Binding-site contacts:
Ligand atom C19 contacts residue LEU76 of chain 1.A at 3.6 Å (hydrophobic).
Ligand atom O contacts residue ALA75 of chain 1.A at 3.0 Å (h-bond).
Ligand atom C19 contacts residue LEU438 of chain 1.A at 3.1 Å (hydrophobic).
Ligand atom C18 contacts residue LEU438 of chain 1.A at 3.7 Å (hydrophobic).
Ligand atom C16 contacts residue MET186 of chain 1.A at 3.8 Å (hydrophobic).
Ligand atom CE3 contacts residue ARG48 of chain 1.A at 3.4 Å.
Ligand atom C12 contacts residue ALA75 of chain 1.A at 3.8 Å (hydrophobic).
Ligand atom NE1 contacts residue ARG48 of chain 1.A at 3.7 Å.
Ligand atom O contacts residue SER73 of chain 1.A at 3.4 Å.
Ligand atom C contacts residue GLN74 of chain 1.A at 3.3 Å.
Ligand atom OXT contacts residue SER73 of chain 1.A at 3.5 Å.
Ligand atom C14 contacts residue ALA75 of chain 1.A at 3.7 Å (hydrophobic).
Ligand atom C10 contacts residue MET355 of chain 1.A at 3.5 Å (hydrophobic).
Ligand atom C8 contacts residue VAL27 of chain 1.A at 3.6 Å (hydrophobic).
Ligand atom CB contacts residue TYR52 of chain 1.A at 3.8 Å (hydrophobic).
Ligand atom C20 contacts residue PHE88 of chain 1.A at 3.5 Å (hydrophobic).
Ligand atom CD1 contacts residue ARG48 of chain 1.A at 3.7 Å.
Ligand atom CD2 contacts residue ARG48 of chain 1.A at 3.4 Å.
Ligand atom CG contacts residue ARG48 of chain 1.A at 3.5 Å.
Ligand atom C16 contacts residue LEU438 of chain 1.A at 3.5 Å (hydrophobic).
Ligand atom C19 contacts residue VAL79 of chain 1.A at 3.8 Å (hydrophobic).
Ligand atom CD1 contacts residue LEU21 of chain 1.A at 3.6 Å (hydrophobic).
Ligand atom CZ3 contacts residue GLN74 of chain 1.A at 3.3 Å.
Ligand atom CE2 contacts residue ARG48 of chain 1.A at 3.5 Å.
Ligand atom C5 contacts residue PRO26 of chain 1.A at 3.7 Å (hydrophobic).
Ligand atom O contacts residue GLN74 of chain 1.A at 3.2 Å (h-bond).
Ligand atom CZ3 contacts residue ARG48 of chain 1.A at 3.4 Å.
Ligand atom C3 contacts residue LEU30 of chain 1.A at 3.6 Å (hydrophobic).
Ligand atom C contacts residue SER73 of chain 1.A at 3.6 Å.
Ligand atom CZ2 contacts residue LEU189 of chain 1.A at 3.4 Å (hydrophobic).
Ligand atom CB contacts residue ARG48 of chain 1.A at 3.7 Å.
Ligand atom CH2 contacts residue ARG48 of chain 1.A at 3.7 Å.
Ligand atom OXT contacts residue GLN74 of chain 1.A at 2.8 Å (h-bond).
Ligand atom NE1 contacts residue LEU189 of chain 1.A at 3.6 Å.
Ligand atom C15 contacts residue LEU438 of chain 1.A at 3.5 Å (hydrophobic).
Ligand atom O1 contacts residue TYR52 of chain 1.A at 2.6 Å (h-bond).
Ligand atom C20 contacts residue LEU438 of chain 1.A at 3.4 Å (hydrophobic).
Ligand atom C1 contacts residue TYR52 of chain 1.A at 3.7 Å (hydrophobic).
Ligand atom CE3 contacts residue GLN74 of chain 1.A at 3.4 Å.
Ligand atom CH2 contacts residue GLN74 of chain 1.A at 3.6 Å.

Sequence of chain 1.A:
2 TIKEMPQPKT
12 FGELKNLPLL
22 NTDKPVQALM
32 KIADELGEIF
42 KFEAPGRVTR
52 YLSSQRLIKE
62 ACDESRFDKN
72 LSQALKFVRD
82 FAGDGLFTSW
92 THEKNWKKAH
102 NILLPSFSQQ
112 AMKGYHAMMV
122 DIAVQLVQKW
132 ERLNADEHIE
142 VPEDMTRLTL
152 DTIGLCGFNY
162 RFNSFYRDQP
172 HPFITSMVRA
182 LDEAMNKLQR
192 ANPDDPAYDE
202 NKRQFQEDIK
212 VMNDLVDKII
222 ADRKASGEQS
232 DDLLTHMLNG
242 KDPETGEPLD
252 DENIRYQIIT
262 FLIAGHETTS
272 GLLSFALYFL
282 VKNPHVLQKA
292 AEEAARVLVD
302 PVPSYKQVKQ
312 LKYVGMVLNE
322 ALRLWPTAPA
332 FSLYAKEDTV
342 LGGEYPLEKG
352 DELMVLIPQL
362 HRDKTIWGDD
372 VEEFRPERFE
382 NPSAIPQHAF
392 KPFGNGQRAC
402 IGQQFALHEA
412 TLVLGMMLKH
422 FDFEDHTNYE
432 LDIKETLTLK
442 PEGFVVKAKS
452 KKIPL

The protein below binds the small molecule below.
Small molecule (SMILES): CC(C)C1=CC2=CC[C@@H]3[C@](C)(CCC[C@@]3(C)C(=O)N[C@@H](Cc3c[nH]c4ccccc34)C(=O)O)[C@H]2CC1